Binding-site contacts:
Ligand atom C4 contacts residue ASN154 of chain 37.A at 4.2 Å.
Ligand atom C7 contacts residue ASN154 of chain 37.A at 3.4 Å.
Ligand atom C1 contacts residue ASN154 of chain 37.A at 1.4 Å.
Ligand atom O5 contacts residue ASN154 of chain 37.A at 2.3 Å (h-bond).
Ligand atom C4 contacts residue HIS104 of chain 37.B at 4.5 Å.
Ligand atom C5 contacts residue HIS104 of chain 37.B at 3.2 Å.
Ligand atom C5 contacts residue ASN154 of chain 37.A at 3.6 Å.
Ligand atom C6 contacts residue HIS104 of chain 37.B at 3.5 Å.
Ligand atom C6 contacts residue VAL250 of chain 37.B at 4.3 Å (hydrophobic).
Ligand atom C8 contacts residue ASN154 of chain 37.A at 3.7 Å.
Ligand atom C2 contacts residue ASN154 of chain 37.A at 2.4 Å.
Ligand atom N2 contacts residue ASN154 of chain 37.A at 2.9 Å (h-bond).
Ligand atom C8 contacts residue HIS104 of chain 37.B at 4.5 Å.
Ligand atom C3 contacts residue ASN154 of chain 37.A at 3.8 Å.
Ligand atom O7 contacts residue ASN154 of chain 37.A at 3.4 Å (h-bond).
Ligand atom O5 contacts residue HIS104 of chain 37.B at 3.1 Å.
Ligand atom C1 contacts residue HIS104 of chain 37.B at 3.7 Å.

Sequence of chain 37.A:
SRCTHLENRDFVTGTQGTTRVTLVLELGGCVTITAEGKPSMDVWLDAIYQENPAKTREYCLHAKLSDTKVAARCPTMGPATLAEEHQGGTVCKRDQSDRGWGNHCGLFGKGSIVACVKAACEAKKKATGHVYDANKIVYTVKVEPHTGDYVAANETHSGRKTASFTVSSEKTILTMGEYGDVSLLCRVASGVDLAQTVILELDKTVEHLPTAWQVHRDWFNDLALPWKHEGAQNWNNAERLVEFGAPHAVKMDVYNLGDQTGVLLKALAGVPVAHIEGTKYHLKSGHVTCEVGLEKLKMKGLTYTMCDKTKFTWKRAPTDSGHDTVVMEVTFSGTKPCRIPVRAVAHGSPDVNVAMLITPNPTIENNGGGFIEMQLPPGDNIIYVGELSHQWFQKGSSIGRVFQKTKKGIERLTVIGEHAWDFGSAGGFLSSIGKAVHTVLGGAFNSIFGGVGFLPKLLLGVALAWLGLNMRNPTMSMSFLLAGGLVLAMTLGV

The protein below binds the small molecule below.
Small molecule (SMILES): CC(=O)N[C@H]1[C@H](O[C@H]2[C@H](O)[C@@H](NC(C)=O)CO[C@@H]2CO[C@@H]2O[C@@H](C)[C@@H](O)[C@@H](O)[C@@H]2O)O[C@H](CO)[C@@H](O)[C@@H]1O

Sequence of chain 37.B:
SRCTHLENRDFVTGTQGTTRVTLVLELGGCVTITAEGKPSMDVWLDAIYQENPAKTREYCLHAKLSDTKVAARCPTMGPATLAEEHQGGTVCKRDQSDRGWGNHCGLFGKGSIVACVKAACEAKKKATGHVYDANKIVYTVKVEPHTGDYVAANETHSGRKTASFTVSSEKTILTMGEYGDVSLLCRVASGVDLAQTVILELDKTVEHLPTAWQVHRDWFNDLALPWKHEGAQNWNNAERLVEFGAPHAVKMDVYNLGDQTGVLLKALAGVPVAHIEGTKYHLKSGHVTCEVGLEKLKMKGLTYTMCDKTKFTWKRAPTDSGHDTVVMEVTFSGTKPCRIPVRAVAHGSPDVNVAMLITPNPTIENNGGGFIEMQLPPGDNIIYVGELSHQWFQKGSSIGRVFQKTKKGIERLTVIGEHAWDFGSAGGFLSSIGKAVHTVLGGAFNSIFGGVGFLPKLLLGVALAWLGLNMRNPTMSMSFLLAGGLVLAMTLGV